Binding-site contacts:
Ligand atom O23 contacts residue TYR32 of chain 1.A at 3.6 Å.
Ligand atom C18 contacts residue VAL35 of chain 1.A at 3.6 Å (hydrophobic).
Ligand atom C30 contacts residue LEU102 of chain 1.A at 3.9 Å (hydrophobic).
Ligand atom C30 contacts residue LYS171 of chain 1.A at 4.0 Å.
Ligand atom C26 contacts residue LYS171 of chain 1.A at 3.6 Å.
Ligand atom C03 contacts residue LEU105 of chain 1.A at 3.2 Å (hydrophobic).
Ligand atom O22 contacts residue GLY33 of chain 1.A at 3.4 Å (h-bond).
Ligand atom S21 contacts residue TYR32 of chain 1.A at 4.0 Å.
Ligand atom C03 contacts residue TYR104 of chain 1.A at 3.6 Å (hydrophobic).
Ligand atom O15 contacts residue LYS171 of chain 1.A at 3.3 Å (salt-bridge).
Ligand atom O15 contacts residue VAL35 of chain 1.A at 3.8 Å.
Ligand atom S21 contacts residue CYS170 of chain 1.A at 4.0 Å.
Ligand atom O23 contacts residue LEU55 of chain 1.A at 3.2 Å.
Ligand atom S21 contacts residue GLY33 of chain 1.A at 3.9 Å.
Ligand atom N24 contacts residue LEU169 of chain 1.A at 3.5 Å (h-bond).
Ligand atom O10 contacts residue VAL35 of chain 1.A at 3.8 Å.
Ligand atom O22 contacts residue GLY31 of chain 1.A at 3.3 Å (h-bond).
Ligand atom C26 contacts residue LYS29 of chain 1.A at 3.5 Å.
Ligand atom O10 contacts residue GLY28 of chain 1.A at 3.8 Å.
Ligand atom C06 contacts residue LEU27 of chain 1.A at 3.8 Å (hydrophobic).
Ligand atom O22 contacts residue GLY30 of chain 1.A at 3.2 Å.
Ligand atom C32 contacts residue LEU105 of chain 1.A at 4.0 Å (hydrophobic).
Ligand atom N16 contacts residue LYS171 of chain 1.A at 3.8 Å.
Ligand atom N24 contacts residue CYS170 of chain 1.A at 3.1 Å (h-bond).
Ligand atom C14 contacts residue LYS171 of chain 1.A at 3.8 Å.
Ligand atom O10 contacts residue LEU27 of chain 1.A at 3.5 Å.
Ligand atom O22 contacts residue CYS170 of chain 1.A at 3.9 Å.
Ligand atom C17 contacts residue LYS171 of chain 1.A at 3.7 Å.
Ligand atom N24 contacts residue TYR32 of chain 1.A at 3.7 Å.
Ligand atom O23 contacts residue GLY33 of chain 1.A at 3.2 Å (h-bond).
Ligand atom C25 contacts residue GLY30 of chain 1.A at 3.5 Å.
Ligand atom O22 contacts residue TYR32 of chain 1.A at 3.0 Å (h-bond).
Ligand atom N01 contacts residue LEU105 of chain 1.A at 3.5 Å (h-bond).
Ligand atom C31 contacts residue GLU103 of chain 1.A at 4.0 Å.
Ligand atom C25 contacts residue LYS29 of chain 1.A at 3.6 Å.
Ligand atom C25 contacts residue LYS171 of chain 1.A at 3.6 Å.
Ligand atom C32 contacts residue ALA51 of chain 1.A at 3.7 Å (hydrophobic).
Ligand atom C18 contacts residue LYS171 of chain 1.A at 3.8 Å.
Ligand atom C32 contacts residue GLU103 of chain 1.A at 3.4 Å.
Ligand atom C02 contacts residue LEU105 of chain 1.A at 3.9 Å (hydrophobic).

Sequence of chain 1.A:
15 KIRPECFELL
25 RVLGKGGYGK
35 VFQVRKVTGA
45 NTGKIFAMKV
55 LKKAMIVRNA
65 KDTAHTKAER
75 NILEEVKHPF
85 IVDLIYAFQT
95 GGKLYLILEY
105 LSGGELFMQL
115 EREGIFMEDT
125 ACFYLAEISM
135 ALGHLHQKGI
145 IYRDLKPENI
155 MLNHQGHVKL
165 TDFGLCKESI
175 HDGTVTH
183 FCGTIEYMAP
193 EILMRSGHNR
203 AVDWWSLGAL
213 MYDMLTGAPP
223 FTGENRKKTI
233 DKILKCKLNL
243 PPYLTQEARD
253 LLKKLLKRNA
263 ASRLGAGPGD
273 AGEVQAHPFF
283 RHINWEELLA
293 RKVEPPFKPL

A small-molecule ligand and the protein it binds are described below.
Small molecule (SMILES): C[C@H]1CCc2nc3ccccc3c(C(=O)O[C@@H](C)C(=O)Nc3ccc(S(N)(=O)=O)cc3)c2C1